The protein below binds the small molecule below.
Small molecule (SMILES): CC(=O)N[C@H]1[C@H](O[C@H]2[C@H](O)[C@@H](NC(C)=O)CO[C@@H]2CO)O[C@H](CO)[C@@H](O)[C@@H]1O

Sequence of chain 7.Q:
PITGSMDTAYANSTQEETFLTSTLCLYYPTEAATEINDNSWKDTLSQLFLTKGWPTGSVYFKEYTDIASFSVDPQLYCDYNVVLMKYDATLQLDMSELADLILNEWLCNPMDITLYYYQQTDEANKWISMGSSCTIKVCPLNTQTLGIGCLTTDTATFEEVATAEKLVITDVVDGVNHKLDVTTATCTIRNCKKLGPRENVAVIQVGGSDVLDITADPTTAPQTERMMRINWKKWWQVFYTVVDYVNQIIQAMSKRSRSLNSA

Binding-site contacts:
Ligand atom C8 contacts residue TYR17 of chain 7.Q at 4.3 Å (hydrophobic).
Ligand atom C3 contacts residue ASN19 of chain 7.Q at 4.4 Å.
Ligand atom C5 contacts residue ASN19 of chain 7.Q at 3.3 Å.
Ligand atom C4 contacts residue ASN19 of chain 7.Q at 4.5 Å.
Ligand atom C1 contacts residue ASN19 of chain 7.Q at 1.9 Å.
Ligand atom O6 contacts residue ASN19 of chain 7.Q at 4.3 Å.
Ligand atom O5 contacts residue ASN19 of chain 7.Q at 2.1 Å (h-bond).
Ligand atom C2 contacts residue ASN19 of chain 7.Q at 3.4 Å.
Ligand atom C6 contacts residue ASN19 of chain 7.Q at 4.0 Å.
Ligand atom N2 contacts residue ASN19 of chain 7.Q at 4.1 Å.